This small molecule binds to this protein.
Small molecule (SMILES): CC(=O)N[C@H]1[C@H](O[C@@H]2[C@H](O[C@]3(C(=O)O)C[C@H](O)[C@@H](NC(C)=O)[C@H]([C@H](O)[C@H](O)CO)O3)[C@@H](O)[C@H](O[C@H]3[C@H](O)[C@@H](O)[C@H](O)O[C@@H]3CO)O[C@@H]2CO)O[C@H](CO)[C@H](O)[C@@H]1O[C@@H]1O[C@H](CO)[C@H](O)[C@H](O[C@]2(C(=O)O)C[C@H](O)[C@@H](NC(C)=O)[C@H]([C@H](O)[C@H](O)CO)O2)[C@H]1O

Binding-site contacts:
Ligand atom C9 contacts residue ASN441 of chain 1.B at 3.1 Å.
Ligand atom C6 contacts residue GLU358 of chain 1.B at 3.7 Å.
Ligand atom C6 contacts residue SER428 of chain 1.B at 3.6 Å.
Ligand atom O8 contacts residue LEU444 of chain 1.B at 3.2 Å.
Ligand atom O4 contacts residue GLY272 of chain 1.B at 3.6 Å (h-bond).
Ligand atom C4 contacts residue ILE408 of chain 1.B at 3.5 Å (hydrophobic).
Ligand atom O1A contacts residue GLY445 of chain 1.B at 3.1 Å.
Ligand atom N5 contacts residue GLY272 of chain 1.B at 3.2 Å (h-bond).
Ligand atom O3 contacts residue HIS409 of chain 1.B at 3.5 Å.
Ligand atom O4 contacts residue ILE408 of chain 1.B at 2.7 Å (h-bond).
Ligand atom C11 contacts residue GLY272 of chain 1.B at 3.3 Å.
Ligand atom O8 contacts residue TRP430 of chain 1.B at 3.4 Å (h-bond).
Ligand atom O8 contacts residue LYS443 of chain 1.B at 3.8 Å.
Ligand atom C1 contacts residue GLY445 of chain 1.B at 3.4 Å.
Ligand atom C4 contacts residue ASN273 of chain 1.B at 3.2 Å.
Ligand atom C6 contacts residue TRP430 of chain 1.B at 3.1 Å (hydrophobic).
Ligand atom C5 contacts residue TRP430 of chain 1.B at 3.5 Å (hydrophobic).
Ligand atom O9 contacts residue ASN441 of chain 1.B at 3.2 Å (h-bond).
Ligand atom O4 contacts residue ASN273 of chain 1.B at 2.6 Å (h-bond).
Ligand atom C6 contacts residue LYS443 of chain 1.B at 3.6 Å.
Ligand atom O4 contacts residue HIS409 of chain 1.B at 3.2 Å.
Ligand atom O6 contacts residue SER428 of chain 1.B at 2.6 Å (h-bond).
Ligand atom O1A contacts residue ILE408 of chain 1.B at 3.7 Å.
Ligand atom O4 contacts residue GLU358 of chain 1.B at 3.1 Å (salt-bridge).
Ligand atom C9 contacts residue LEU444 of chain 1.B at 3.7 Å (hydrophobic).
Ligand atom O1B contacts residue LEU444 of chain 1.B at 3.7 Å.
Ligand atom C1 contacts residue TYR431 of chain 1.B at 3.3 Å (hydrophobic).
Ligand atom O9 contacts residue TRP430 of chain 1.B at 3.2 Å (h-bond).
Ligand atom C10 contacts residue GLY272 of chain 1.B at 3.6 Å.
Ligand atom O1B contacts residue TYR431 of chain 1.B at 3.2 Å (h-bond).
Ligand atom O6 contacts residue GLU358 of chain 1.B at 2.7 Å (salt-bridge).
Ligand atom O1A contacts residue TYR431 of chain 1.B at 3.1 Å (h-bond).
Ligand atom O6 contacts residue TRP430 of chain 1.B at 3.4 Å.
Ligand atom C6 contacts residue TYR431 of chain 1.B at 3.7 Å (hydrophobic).
Ligand atom C4 contacts residue TYR431 of chain 1.B at 3.5 Å (hydrophobic).
Ligand atom O4 contacts residue HIS409 of chain 1.B at 2.9 Å (h-bond).
Ligand atom O5 contacts residue HIS409 of chain 1.B at 3.2 Å (h-bond).
Ligand atom N5 contacts residue LYS443 of chain 1.B at 3.2 Å (salt-bridge).
Ligand atom O1B contacts residue GLY445 of chain 1.B at 2.8 Å (h-bond).
Ligand atom O1A contacts residue ASN273 of chain 1.B at 3.6 Å.

Sequence of chain 1.B:
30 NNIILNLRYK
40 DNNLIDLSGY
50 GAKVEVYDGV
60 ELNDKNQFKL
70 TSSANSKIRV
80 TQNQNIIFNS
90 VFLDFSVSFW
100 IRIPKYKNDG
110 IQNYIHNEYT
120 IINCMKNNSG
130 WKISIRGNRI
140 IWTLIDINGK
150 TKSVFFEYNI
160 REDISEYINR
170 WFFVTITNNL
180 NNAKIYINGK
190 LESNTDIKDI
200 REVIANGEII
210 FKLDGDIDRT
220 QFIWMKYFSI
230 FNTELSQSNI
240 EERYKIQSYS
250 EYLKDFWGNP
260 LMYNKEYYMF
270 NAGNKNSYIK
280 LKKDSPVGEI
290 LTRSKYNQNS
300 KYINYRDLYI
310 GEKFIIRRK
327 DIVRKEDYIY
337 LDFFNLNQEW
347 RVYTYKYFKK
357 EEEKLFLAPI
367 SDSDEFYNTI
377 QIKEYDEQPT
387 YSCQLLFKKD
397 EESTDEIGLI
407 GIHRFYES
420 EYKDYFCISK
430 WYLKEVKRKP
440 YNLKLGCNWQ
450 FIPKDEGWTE